The small molecule below binds the protein below.
Small molecule (SMILES): CC(=O)N[C@@H]1[C@@H](O)[C@H](O)[C@@H](CO)O[C@H]1O

Binding-site contacts:
Ligand atom C8 contacts residue PHE46 of chain 1.A at 3.3 Å (hydrophobic).
Ligand atom C1 contacts residue ASN48 of chain 1.A at 1.4 Å.
Ligand atom O5 contacts residue ASN48 of chain 1.A at 2.4 Å (h-bond).
Ligand atom O7 contacts residue ASN48 of chain 1.A at 3.0 Å (h-bond).
Ligand atom C6 contacts residue TYR15 of chain 1.A at 4.3 Å (hydrophobic).
Ligand atom C2 contacts residue ASN48 of chain 1.A at 2.5 Å.
Ligand atom C3 contacts residue ASN48 of chain 1.A at 3.8 Å.
Ligand atom N2 contacts residue ASN48 of chain 1.A at 2.9 Å (h-bond).
Ligand atom C7 contacts residue ASN48 of chain 1.A at 3.2 Å.
Ligand atom C5 contacts residue ASN48 of chain 1.A at 3.7 Å.
Ligand atom C4 contacts residue ASN48 of chain 1.A at 4.2 Å.
Ligand atom O6 contacts residue TYR15 of chain 1.A at 3.3 Å.
Ligand atom C8 contacts residue ASN48 of chain 1.A at 3.8 Å.
Ligand atom C8 contacts residue SER47 of chain 1.A at 3.8 Å.
Ligand atom O5 contacts residue TYR15 of chain 1.A at 3.4 Å.
Ligand atom C5 contacts residue TYR15 of chain 1.A at 4.2 Å (hydrophobic).
Ligand atom C1 contacts residue TYR15 of chain 1.A at 4.1 Å (hydrophobic).

Sequence of chain 1.A:
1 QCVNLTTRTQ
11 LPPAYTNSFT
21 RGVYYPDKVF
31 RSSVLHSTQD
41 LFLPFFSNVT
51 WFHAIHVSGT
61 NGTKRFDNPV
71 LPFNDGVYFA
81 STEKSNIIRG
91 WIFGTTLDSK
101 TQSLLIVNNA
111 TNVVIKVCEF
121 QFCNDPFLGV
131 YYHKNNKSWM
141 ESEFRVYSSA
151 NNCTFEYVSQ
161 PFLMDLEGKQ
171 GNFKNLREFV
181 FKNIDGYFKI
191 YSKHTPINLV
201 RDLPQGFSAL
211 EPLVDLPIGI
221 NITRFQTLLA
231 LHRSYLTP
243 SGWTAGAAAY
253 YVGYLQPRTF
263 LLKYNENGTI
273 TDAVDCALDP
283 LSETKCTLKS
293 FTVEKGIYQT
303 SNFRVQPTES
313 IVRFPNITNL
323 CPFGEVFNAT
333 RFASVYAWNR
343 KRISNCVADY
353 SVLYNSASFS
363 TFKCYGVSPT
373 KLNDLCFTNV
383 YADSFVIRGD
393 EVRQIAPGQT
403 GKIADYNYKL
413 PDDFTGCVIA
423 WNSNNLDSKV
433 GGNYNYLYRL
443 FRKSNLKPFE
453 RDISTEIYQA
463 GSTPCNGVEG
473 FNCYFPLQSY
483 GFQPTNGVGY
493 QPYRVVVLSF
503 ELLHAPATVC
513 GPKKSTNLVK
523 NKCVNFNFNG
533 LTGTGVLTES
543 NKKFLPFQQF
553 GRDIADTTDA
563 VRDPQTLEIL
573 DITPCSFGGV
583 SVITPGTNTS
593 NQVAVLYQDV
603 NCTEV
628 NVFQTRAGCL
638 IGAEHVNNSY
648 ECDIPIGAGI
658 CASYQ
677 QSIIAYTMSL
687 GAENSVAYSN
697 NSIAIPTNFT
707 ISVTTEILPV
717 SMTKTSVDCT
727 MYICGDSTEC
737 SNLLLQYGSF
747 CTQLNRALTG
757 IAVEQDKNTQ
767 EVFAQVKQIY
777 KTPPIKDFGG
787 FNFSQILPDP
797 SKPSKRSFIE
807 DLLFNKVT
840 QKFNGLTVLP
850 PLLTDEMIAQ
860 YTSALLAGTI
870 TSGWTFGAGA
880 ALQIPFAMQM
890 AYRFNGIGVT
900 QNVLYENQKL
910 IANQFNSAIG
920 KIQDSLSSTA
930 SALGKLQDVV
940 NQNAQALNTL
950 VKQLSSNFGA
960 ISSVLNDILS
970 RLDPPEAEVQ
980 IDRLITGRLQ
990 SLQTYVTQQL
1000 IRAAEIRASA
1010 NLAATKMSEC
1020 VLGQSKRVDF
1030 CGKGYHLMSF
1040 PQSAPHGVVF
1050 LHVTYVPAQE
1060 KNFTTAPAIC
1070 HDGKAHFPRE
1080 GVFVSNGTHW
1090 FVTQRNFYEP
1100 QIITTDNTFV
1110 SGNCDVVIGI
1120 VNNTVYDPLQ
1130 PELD